Binding-site contacts:
Ligand atom O7' contacts residue SER194 of chain 1.A at 3.4 Å (h-bond).
Ligand atom O4 contacts residue LYS201 of chain 1.A at 3.6 Å.
Ligand atom C6' contacts residue GLY189 of chain 1.A at 3.6 Å.
Ligand atom O7' contacts residue LYS112 of chain 1.A at 2.8 Å (salt-bridge).
Ligand atom O2' contacts residue GLU283 of chain 1.A at 2.5 Å (salt-bridge).
Ligand atom O7' contacts residue NAD1 of chain 1.C at 3.6 Å (h-bond).
Ligand atom C4 contacts residue THR213 of chain 1.A at 3.4 Å.
Ligand atom C8' contacts residue HIS113 of chain 1.A at 3.5 Å.
Ligand atom O3A contacts residue ASN190 of chain 1.A at 3.4 Å (h-bond).
Ligand atom C3B contacts residue ARG221 of chain 1.A at 3.5 Å.
Ligand atom O5' contacts residue NAD1 of chain 1.C at 3.5 Å (h-bond).
Ligand atom C2B contacts residue GLU283 of chain 1.A at 3.1 Å.
Ligand atom O4 contacts residue THR213 of chain 1.A at 3.3 Å (h-bond).
Ligand atom O2A contacts residue VAL198 of chain 1.A at 2.7 Å (h-bond).
Ligand atom O2 contacts residue THR213 of chain 1.A at 3.6 Å (h-bond).
Ligand atom O5' contacts residue ASN190 of chain 1.A at 3.3 Å.
Ligand atom O2' contacts residue ILE219 of chain 1.A at 3.4 Å.
Ligand atom O2B contacts residue ARG280 of chain 1.A at 3.0 Å (salt-bridge).
Ligand atom O6' contacts residue GLY189 of chain 1.A at 3.5 Å.
Ligand atom O2 contacts residue THR215 of chain 1.A at 3.0 Å (h-bond).
Ligand atom O4' contacts residue MET162 of chain 1.A at 3.2 Å.
Ligand atom C6' contacts residue ASN190 of chain 1.A at 3.5 Å.
Ligand atom O1A contacts residue ARG280 of chain 1.A at 3.3 Å (salt-bridge).
Ligand atom PB contacts residue ASN190 of chain 1.A at 3.6 Å.
Ligand atom O2 contacts residue LEU214 of chain 1.A at 3.4 Å.
Ligand atom O3' contacts residue LYS112 of chain 1.A at 2.6 Å (salt-bridge).
Ligand atom O3B contacts residue ARG221 of chain 1.A at 3.3 Å.
Ligand atom O2A contacts residue SER197 of chain 1.A at 3.4 Å.
Ligand atom O1B contacts residue ARG221 of chain 1.A at 2.9 Å (salt-bridge).
Ligand atom C3' contacts residue LYS112 of chain 1.A at 3.4 Å.
Ligand atom N3 contacts residue THR213 of chain 1.A at 2.7 Å (h-bond).
Ligand atom O1B contacts residue ASN190 of chain 1.A at 2.9 Å (h-bond).
Ligand atom C2 contacts residue THR213 of chain 1.A at 3.6 Å.
Ligand atom O6' contacts residue ASN190 of chain 1.A at 2.7 Å (h-bond).
Ligand atom O4B contacts residue VAL198 of chain 1.A at 3.5 Å.
Ligand atom C1' contacts residue ASN190 of chain 1.A at 3.6 Å.
Ligand atom O3B contacts residue ILE219 of chain 1.A at 3.2 Å.
Ligand atom O2' contacts residue THR215 of chain 1.A at 2.8 Å (h-bond).
Ligand atom O4' contacts residue THR152 of chain 1.A at 2.8 Å (h-bond).
Ligand atom C7' contacts residue LYS112 of chain 1.A at 3.5 Å.

This protein binds this small molecule.
Small molecule (SMILES): CC(=O)N[C@H]1[C@@H](O[P](=O)(O)O[P](=O)(O)OC[C@H]2O[C@@H](n3ccc(=O)[nH]c3=O)[C@H](O)[C@@H]2O)O[C@H](CO)[C@@H](O)[C@@H]1O

Sequence of chain 1.A:
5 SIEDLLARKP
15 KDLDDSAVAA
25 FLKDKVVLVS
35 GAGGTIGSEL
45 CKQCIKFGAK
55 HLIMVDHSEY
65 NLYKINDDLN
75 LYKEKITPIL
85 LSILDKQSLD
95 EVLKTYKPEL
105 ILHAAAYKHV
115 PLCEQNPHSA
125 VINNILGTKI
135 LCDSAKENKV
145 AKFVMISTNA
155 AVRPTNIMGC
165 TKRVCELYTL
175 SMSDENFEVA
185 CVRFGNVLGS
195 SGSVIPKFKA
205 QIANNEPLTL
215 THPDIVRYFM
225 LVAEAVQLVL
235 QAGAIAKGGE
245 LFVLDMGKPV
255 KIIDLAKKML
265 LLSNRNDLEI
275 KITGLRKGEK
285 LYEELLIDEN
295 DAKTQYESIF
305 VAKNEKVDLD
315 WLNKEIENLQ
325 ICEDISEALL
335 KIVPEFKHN